Binding-site contacts:
Ligand atom O3' contacts residue DA4 of chain 6.D at 4.2 Å.
Ligand atom C5' contacts residue DA4 of chain 6.D at 4.0 Å.
Ligand atom C4' contacts residue DA4 of chain 6.D at 4.3 Å.
Ligand atom C3' contacts residue DA4 of chain 6.D at 3.3 Å.
Ligand atom OP1 contacts residue DA4 of chain 6.D at 2.2 Å.
Ligand atom O5' contacts residue DA4 of chain 6.D at 4.0 Å.
Ligand atom P contacts residue DA4 of chain 6.D at 3.2 Å.
Ligand atom OP2 contacts residue DA4 of chain 6.D at 3.6 Å.
Ligand atom C2' contacts residue DA4 of chain 6.D at 3.5 Å.

This small molecule binds to this protein.
Small molecule (SMILES): Nc1ccn([C@H]2C[C@H](O)[C@@H](COP(=O)(O)O)O2)c(=O)n1